Sequence of chain 1.A:
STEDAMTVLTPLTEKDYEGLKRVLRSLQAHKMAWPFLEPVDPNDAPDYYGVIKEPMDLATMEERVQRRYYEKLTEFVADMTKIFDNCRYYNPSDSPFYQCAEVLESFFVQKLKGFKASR

This protein binds this small molecule.
Small molecule (SMILES): Cn1ncc(N[C@@H]2CCNC2)c(Cl)c1=O

Binding-site contacts:
Ligand atom N01 contacts residue PHE99 of chain 1.A at 3.7 Å.
Ligand atom CL01 contacts residue VAL42 of chain 1.A at 4.2 Å.
Ligand atom C02 contacts residue VAL42 of chain 1.A at 3.9 Å (hydrophobic).
Ligand atom O01 contacts residue PHE99 of chain 1.A at 4.0 Å.
Ligand atom N03 contacts residue PHE99 of chain 1.A at 4.3 Å.
Ligand atom C04 contacts residue PHE99 of chain 1.A at 3.8 Å (hydrophobic).
Ligand atom C05 contacts residue ASN93 of chain 1.A at 3.4 Å.
Ligand atom C06 contacts residue PRO37 of chain 1.A at 3.7 Å (hydrophobic).
Ligand atom C08 contacts residue TRP36 of chain 1.A at 4.0 Å (hydrophobic).
Ligand atom C07 contacts residue PRO41 of chain 1.A at 3.9 Å (hydrophobic).
Ligand atom CL01 contacts residue PRO37 of chain 1.A at 3.3 Å.
Ligand atom CL01 contacts residue CYS89 of chain 1.A at 4.2 Å.
Ligand atom C09 contacts residue ASP46 of chain 1.A at 4.0 Å.
Ligand atom C09 contacts residue PRO37 of chain 1.A at 4.2 Å (hydrophobic).
Ligand atom C01 contacts residue VAL42 of chain 1.A at 4.0 Å (hydrophobic).
Ligand atom C05 contacts residue PHE99 of chain 1.A at 4.1 Å (hydrophobic).
Ligand atom CL01 contacts residue PHE38 of chain 1.A at 3.6 Å.
Ligand atom C02 contacts residue PRO37 of chain 1.A at 4.0 Å (hydrophobic).
Ligand atom N01 contacts residue VAL42 of chain 1.A at 4.2 Å.
Ligand atom C04 contacts residue VAL42 of chain 1.A at 4.1 Å (hydrophobic).
Ligand atom C07 contacts residue GLU40 of chain 1.A at 3.7 Å.
Ligand atom N04 contacts residue PRO37 of chain 1.A at 4.2 Å.
Ligand atom C07 contacts residue PRO37 of chain 1.A at 3.3 Å (hydrophobic).
Ligand atom C01 contacts residue ASP46 of chain 1.A at 4.0 Å.
Ligand atom C02 contacts residue PHE99 of chain 1.A at 4.0 Å (hydrophobic).
Ligand atom C05 contacts residue ALA47 of chain 1.A at 3.8 Å (hydrophobic).
Ligand atom C09 contacts residue TRP36 of chain 1.A at 4.0 Å (hydrophobic).
Ligand atom C03 contacts residue PRO37 of chain 1.A at 4.2 Å (hydrophobic).
Ligand atom C04 contacts residue ASN93 of chain 1.A at 3.9 Å.
Ligand atom O01 contacts residue CYS89 of chain 1.A at 3.8 Å.
Ligand atom N02 contacts residue VAL42 of chain 1.A at 3.9 Å.
Ligand atom N02 contacts residue ASP46 of chain 1.A at 3.9 Å.
Ligand atom C01 contacts residue PHE99 of chain 1.A at 3.8 Å (hydrophobic).
Ligand atom C06 contacts residue ASP46 of chain 1.A at 4.1 Å.
Ligand atom C03 contacts residue VAL42 of chain 1.A at 3.8 Å (hydrophobic).
Ligand atom O01 contacts residue ASN93 of chain 1.A at 2.8 Å (h-bond).
Ligand atom C05 contacts residue TYR92 of chain 1.A at 3.6 Å (hydrophobic).
Ligand atom C03 contacts residue PHE99 of chain 1.A at 4.0 Å (hydrophobic).
Ligand atom N03 contacts residue PRO37 of chain 1.A at 2.9 Å (h-bond).
Ligand atom N02 contacts residue PHE99 of chain 1.A at 3.7 Å.